Binding-site contacts:
Ligand atom O7 contacts residue ASN213 of chain 1.C at 3.6 Å.
Ligand atom C1 contacts residue LYS208 of chain 1.C at 4.3 Å.
Ligand atom C6 contacts residue TYR231 of chain 1.C at 3.3 Å (hydrophobic).
Ligand atom O4 contacts residue LYS208 of chain 1.C at 4.1 Å.
Ligand atom C7 contacts residue LYS208 of chain 1.C at 3.9 Å.
Ligand atom C8 contacts residue ARG239 of chain 1.C at 4.3 Å.
Ligand atom O5 contacts residue ASN213 of chain 1.C at 2.5 Å (h-bond).
Ligand atom O5 contacts residue MET211 of chain 1.C at 3.3 Å (h-bond).
Ligand atom C1 contacts residue ASN213 of chain 1.C at 1.4 Å.
Ligand atom O6 contacts residue TYR231 of chain 1.C at 3.5 Å (h-bond).
Ligand atom C5 contacts residue TYR231 of chain 1.C at 4.3 Å (hydrophobic).
Ligand atom C4 contacts residue ASN213 of chain 1.C at 4.0 Å.
Ligand atom C5 contacts residue MET211 of chain 1.C at 4.5 Å (hydrophobic).
Ligand atom C6 contacts residue ASN213 of chain 1.C at 3.3 Å.
Ligand atom C1 contacts residue MET211 of chain 1.C at 3.8 Å (hydrophobic).
Ligand atom N2 contacts residue SER240 of chain 1.C at 4.3 Å.
Ligand atom O7 contacts residue SER240 of chain 1.C at 2.9 Å (h-bond).
Ligand atom N2 contacts residue MET211 of chain 1.C at 4.5 Å.
Ligand atom C3 contacts residue LYS208 of chain 1.C at 4.2 Å.
Ligand atom C2 contacts residue LYS208 of chain 1.C at 4.0 Å.
Ligand atom C8 contacts residue LYS208 of chain 1.C at 3.8 Å.
Ligand atom C7 contacts residue SER240 of chain 1.C at 3.5 Å.
Ligand atom C2 contacts residue TYR231 of chain 1.C at 4.4 Å (hydrophobic).
Ligand atom C8 contacts residue CYS209 of chain 1.C at 3.7 Å (hydrophobic).
Ligand atom C8 contacts residue SER240 of chain 1.C at 3.3 Å.
Ligand atom C8 contacts residue PHE275 of chain 1.C at 3.9 Å (hydrophobic).
Ligand atom C7 contacts residue ASN213 of chain 1.C at 3.7 Å.
Ligand atom O7 contacts residue TYR231 of chain 1.C at 4.1 Å.
Ligand atom N2 contacts residue LYS208 of chain 1.C at 3.1 Å (salt-bridge).
Ligand atom O3 contacts residue LYS208 of chain 1.C at 4.3 Å.
Ligand atom N2 contacts residue ASN213 of chain 1.C at 3.1 Å (h-bond).
Ligand atom C3 contacts residue ASN213 of chain 1.C at 3.7 Å.
Ligand atom O7 contacts residue LYS208 of chain 1.C at 3.2 Å.
Ligand atom C4 contacts residue TYR231 of chain 1.C at 4.1 Å (hydrophobic).
Ligand atom C5 contacts residue ASN213 of chain 1.C at 3.4 Å.
Ligand atom C2 contacts residue ASN213 of chain 1.C at 2.4 Å.

Sequence of chain 1.C:
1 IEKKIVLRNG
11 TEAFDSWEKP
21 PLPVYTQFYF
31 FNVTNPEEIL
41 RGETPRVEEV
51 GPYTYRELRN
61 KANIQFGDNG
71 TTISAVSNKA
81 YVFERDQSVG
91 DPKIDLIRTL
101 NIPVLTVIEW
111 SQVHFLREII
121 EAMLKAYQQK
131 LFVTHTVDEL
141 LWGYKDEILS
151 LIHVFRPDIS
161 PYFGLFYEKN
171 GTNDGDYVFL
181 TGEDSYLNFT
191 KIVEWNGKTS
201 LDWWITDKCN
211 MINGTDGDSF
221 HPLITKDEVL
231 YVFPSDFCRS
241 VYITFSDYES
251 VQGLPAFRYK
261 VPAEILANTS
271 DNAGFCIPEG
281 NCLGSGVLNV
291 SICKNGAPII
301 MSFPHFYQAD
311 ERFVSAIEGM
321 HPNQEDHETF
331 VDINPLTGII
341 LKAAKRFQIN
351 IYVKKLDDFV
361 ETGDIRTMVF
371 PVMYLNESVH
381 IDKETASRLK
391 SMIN

This small molecule binds to this protein.
Small molecule (SMILES): CC(=O)N[C@H]1[C@H](O[C@H]2[C@H](O)[C@@H](NC(C)=O)CO[C@@H]2CO)O[C@H](CO)[C@@H](O)[C@@H]1O